A small-molecule ligand and the protein it binds are described below.
Small molecule (SMILES): CCCCCC(=O)OC[C@H](O)COP(=O)(O)O

Sequence of chain 1.A:
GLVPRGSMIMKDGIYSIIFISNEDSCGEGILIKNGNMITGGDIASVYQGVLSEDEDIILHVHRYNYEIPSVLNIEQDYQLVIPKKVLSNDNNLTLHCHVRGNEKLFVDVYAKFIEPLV

Binding-site contacts:
Ligand atom C5 contacts residue VAL109 of chain 1.A at 3.5 Å (hydrophobic).
Ligand atom C2 contacts residue LEU80 of chain 1.A at 4.2 Å (hydrophobic).
Ligand atom O1P contacts residue LEU72 of chain 1.A at 3.6 Å.
Ligand atom C8 contacts residue ILE82 of chain 1.A at 4.2 Å (hydrophobic).
Ligand atom O3P contacts residue TYR78 of chain 1.A at 3.0 Å (h-bond).
Ligand atom O4P contacts residue ASP42 of chain 1.A at 3.3 Å (salt-bridge).
Ligand atom O2P contacts residue SER70 of chain 1.A at 3.5 Å (h-bond).
Ligand atom O2P contacts residue TYR78 of chain 1.A at 2.7 Å (h-bond).
Ligand atom C8 contacts residue LEU95 of chain 1.A at 3.7 Å (hydrophobic).
Ligand atom O3P contacts residue VAL71 of chain 1.A at 3.4 Å.
Ligand atom C8 contacts residue LEU31 of chain 1.A at 3.9 Å (hydrophobic).
Ligand atom C9 contacts residue LEU31 of chain 1.A at 3.7 Å (hydrophobic).
Ligand atom O1P contacts residue SER70 of chain 1.A at 2.7 Å (h-bond).
Ligand atom O2P contacts residue VAL61 of chain 1.A at 3.6 Å.
Ligand atom C1 contacts residue ASP42 of chain 1.A at 4.2 Å.
Ligand atom P contacts residue VAL71 of chain 1.A at 3.8 Å.
Ligand atom O1P contacts residue TYR78 of chain 1.A at 4.0 Å.
Ligand atom C1 contacts residue TYR78 of chain 1.A at 3.6 Å (hydrophobic).
Ligand atom O1 contacts residue TYR47 of chain 1.A at 3.7 Å.
Ligand atom C3 contacts residue TYR47 of chain 1.A at 3.4 Å (hydrophobic).
Ligand atom O4P contacts residue SER45 of chain 1.A at 3.2 Å (h-bond).
Ligand atom C3 contacts residue PHE19 of chain 1.A at 4.0 Å (hydrophobic).
Ligand atom O1P contacts residue VAL71 of chain 1.A at 2.5 Å (h-bond).
Ligand atom P contacts residue SER45 of chain 1.A at 3.9 Å.
Ligand atom C7 contacts residue LEU31 of chain 1.A at 3.6 Å (hydrophobic).
Ligand atom P contacts residue SER70 of chain 1.A at 3.7 Å.
Ligand atom O1 contacts residue LEU59 of chain 1.A at 3.5 Å.
Ligand atom O3 contacts residue PHE19 of chain 1.A at 4.0 Å.
Ligand atom C6 contacts residue CYS97 of chain 1.A at 4.2 Å (hydrophobic).
Ligand atom O2P contacts residue SER45 of chain 1.A at 3.4 Å (h-bond).
Ligand atom C1 contacts residue TYR47 of chain 1.A at 3.8 Å (hydrophobic).
Ligand atom C9 contacts residue ILE38 of chain 1.A at 3.7 Å (hydrophobic).
Ligand atom O2 contacts residue VAL71 of chain 1.A at 3.8 Å.
Ligand atom C4 contacts residue LEU80 of chain 1.A at 4.2 Å (hydrophobic).
Ligand atom C6 contacts residue ILE82 of chain 1.A at 3.7 Å (hydrophobic).
Ligand atom P contacts residue TYR78 of chain 1.A at 3.4 Å.
Ligand atom O2 contacts residue VAL107 of chain 1.A at 4.0 Å.
Ligand atom C2 contacts residue TYR78 of chain 1.A at 4.0 Å (hydrophobic).
Ligand atom C7 contacts residue ILE17 of chain 1.A at 4.0 Å (hydrophobic).
Ligand atom O2 contacts residue PHE19 of chain 1.A at 3.3 Å.